A protein and the small-molecule ligand that binds it are described below.
Small molecule (SMILES): CC(=O)N[C@@H]1[C@@H](O)[C@H](O)[C@@H](CO)O[C@H]1O

Binding-site contacts:
Ligand atom O5 contacts residue SER61 of chain 1.B at 3.3 Å (h-bond).
Ligand atom C3 contacts residue ASN59 of chain 1.B at 3.9 Å.
Ligand atom C4 contacts residue ASN59 of chain 1.B at 4.3 Å.
Ligand atom C2 contacts residue ASN59 of chain 1.B at 2.5 Å.
Ligand atom C6 contacts residue SER61 of chain 1.B at 4.1 Å.
Ligand atom C5 contacts residue THR62 of chain 1.B at 4.4 Å.
Ligand atom C1 contacts residue SER61 of chain 1.B at 3.4 Å.
Ligand atom O5 contacts residue ASN59 of chain 1.B at 2.4 Å (h-bond).
Ligand atom C1 contacts residue ASN59 of chain 1.B at 1.4 Å.
Ligand atom C5 contacts residue SER61 of chain 1.B at 3.5 Å.
Ligand atom C6 contacts residue THR62 of chain 1.B at 3.6 Å.
Ligand atom C5 contacts residue ASN59 of chain 1.B at 3.7 Å.
Ligand atom C7 contacts residue ASN59 of chain 1.B at 3.5 Å.
Ligand atom O6 contacts residue THR62 of chain 1.B at 4.2 Å.
Ligand atom O7 contacts residue ASN59 of chain 1.B at 3.7 Å.
Ligand atom N2 contacts residue ASN59 of chain 1.B at 3.0 Å (h-bond).

Sequence of chain 1.B:
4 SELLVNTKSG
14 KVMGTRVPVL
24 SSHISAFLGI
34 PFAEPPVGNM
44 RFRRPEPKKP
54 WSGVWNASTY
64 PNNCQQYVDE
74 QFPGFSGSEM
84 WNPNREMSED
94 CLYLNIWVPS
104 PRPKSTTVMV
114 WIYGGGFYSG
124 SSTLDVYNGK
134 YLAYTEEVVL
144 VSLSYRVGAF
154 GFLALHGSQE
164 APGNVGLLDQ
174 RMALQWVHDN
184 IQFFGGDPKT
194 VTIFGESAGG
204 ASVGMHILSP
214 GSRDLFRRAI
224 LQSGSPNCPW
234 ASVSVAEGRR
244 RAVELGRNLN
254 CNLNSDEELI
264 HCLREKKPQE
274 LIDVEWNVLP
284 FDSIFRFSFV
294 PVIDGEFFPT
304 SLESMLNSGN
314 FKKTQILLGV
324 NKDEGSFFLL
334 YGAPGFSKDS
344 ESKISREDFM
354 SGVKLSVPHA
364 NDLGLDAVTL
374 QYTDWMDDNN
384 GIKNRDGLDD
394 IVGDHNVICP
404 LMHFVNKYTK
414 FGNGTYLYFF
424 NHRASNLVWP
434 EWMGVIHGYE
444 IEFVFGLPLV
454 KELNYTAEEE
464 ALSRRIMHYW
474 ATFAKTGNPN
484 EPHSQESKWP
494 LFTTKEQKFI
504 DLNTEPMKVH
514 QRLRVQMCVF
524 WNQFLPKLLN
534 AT